Binding-site contacts:
Ligand atom O5 contacts residue ASN340 of chain 1.A at 2.4 Å (h-bond).
Ligand atom C5 contacts residue ASN340 of chain 1.A at 3.6 Å.
Ligand atom C2 contacts residue ASN340 of chain 1.A at 2.4 Å.
Ligand atom C4 contacts residue ASN340 of chain 1.A at 4.2 Å.
Ligand atom C7 contacts residue ASN340 of chain 1.A at 3.3 Å.
Ligand atom C3 contacts residue ASN340 of chain 1.A at 3.7 Å.
Ligand atom N2 contacts residue ASN340 of chain 1.A at 2.8 Å (h-bond).
Ligand atom O7 contacts residue ASN340 of chain 1.A at 3.3 Å (h-bond).
Ligand atom C1 contacts residue ASN340 of chain 1.A at 1.4 Å.

The protein below binds the small molecule below.
Small molecule (SMILES): CC(=O)N[C@@H]1[C@@H](O)[C@H](O)[C@@H](CO)O[C@H]1O

Sequence of chain 1.A:
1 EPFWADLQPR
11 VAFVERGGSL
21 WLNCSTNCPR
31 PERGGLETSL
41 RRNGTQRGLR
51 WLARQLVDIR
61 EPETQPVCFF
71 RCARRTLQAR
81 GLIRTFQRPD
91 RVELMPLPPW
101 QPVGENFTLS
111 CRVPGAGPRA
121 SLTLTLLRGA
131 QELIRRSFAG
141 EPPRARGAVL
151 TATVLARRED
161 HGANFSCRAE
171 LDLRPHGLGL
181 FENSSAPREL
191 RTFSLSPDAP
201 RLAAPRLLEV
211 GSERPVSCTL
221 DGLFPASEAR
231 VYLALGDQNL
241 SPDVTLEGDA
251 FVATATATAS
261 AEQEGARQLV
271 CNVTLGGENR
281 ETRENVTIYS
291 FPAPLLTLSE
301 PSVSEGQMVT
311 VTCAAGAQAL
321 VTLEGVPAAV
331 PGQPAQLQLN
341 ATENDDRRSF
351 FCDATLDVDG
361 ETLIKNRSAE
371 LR